Binding-site contacts:
Ligand atom O3 contacts residue ASN393 of chain 1.C at 2.9 Å (h-bond).
Ligand atom O3 contacts residue VAL392 of chain 1.C at 3.8 Å.
Ligand atom O4 contacts residue ASN393 of chain 1.C at 3.6 Å.
Ligand atom O7 contacts residue THR455 of chain 1.C at 3.8 Å.
Ligand atom O7 contacts residue ASN200 of chain 1.D at 2.8 Å (h-bond).
Ligand atom O2 contacts residue GLN391 of chain 1.C at 2.8 Å (h-bond).
Ligand atom C3 contacts residue ASN200 of chain 1.D at 3.7 Å.
Ligand atom O6 contacts residue GLY454 of chain 1.C at 2.9 Å (h-bond).
Ligand atom C6 contacts residue TYR453 of chain 1.C at 3.4 Å (hydrophobic).
Ligand atom C6 contacts residue VAL392 of chain 1.C at 3.9 Å (hydrophobic).
Ligand atom C6 contacts residue GLY454 of chain 1.C at 3.5 Å.
Ligand atom O5 contacts residue ASN200 of chain 1.D at 2.4 Å (h-bond).
Ligand atom O3 contacts residue GLN391 of chain 1.C at 3.5 Å (h-bond).
Ligand atom O5 contacts residue THR455 of chain 1.C at 3.3 Å.
Ligand atom O2 contacts residue VAL392 of chain 1.C at 3.5 Å.
Ligand atom C4 contacts residue GLN391 of chain 1.C at 3.4 Å.
Ligand atom C2 contacts residue ARG394 of chain 1.C at 3.7 Å.
Ligand atom C5 contacts residue ASN200 of chain 1.D at 3.7 Å.
Ligand atom O6 contacts residue TYR453 of chain 1.C at 3.5 Å.
Ligand atom C2 contacts residue ASN200 of chain 1.D at 2.3 Å.
Ligand atom O5 contacts residue ASN393 of chain 1.C at 3.8 Å.
Ligand atom C3 contacts residue GLN391 of chain 1.C at 3.4 Å.
Ligand atom O5 contacts residue GLY454 of chain 1.C at 3.4 Å.
Ligand atom C3 contacts residue ASN393 of chain 1.C at 3.5 Å.
Ligand atom C1 contacts residue THR455 of chain 1.C at 3.8 Å.
Ligand atom O2 contacts residue ARG394 of chain 1.C at 3.3 Å.
Ligand atom C8 contacts residue ASN393 of chain 1.C at 3.7 Å.
Ligand atom C1 contacts residue ASN200 of chain 1.D at 1.4 Å.
Ligand atom O2 contacts residue ASN393 of chain 1.C at 3.8 Å.
Ligand atom O4 contacts residue ARG394 of chain 1.C at 3.3 Å (salt-bridge).
Ligand atom O6 contacts residue THR455 of chain 1.C at 3.5 Å.
Ligand atom C2 contacts residue THR455 of chain 1.C at 3.9 Å.
Ligand atom O3 contacts residue GLN391 of chain 1.C at 3.2 Å (h-bond).
Ligand atom O5 contacts residue TYR453 of chain 1.C at 3.8 Å.
Ligand atom C2 contacts residue GLN391 of chain 1.C at 3.7 Å.
Ligand atom C6 contacts residue GLN391 of chain 1.C at 3.6 Å.
Ligand atom O4 contacts residue ARG394 of chain 1.C at 3.4 Å (salt-bridge).
Ligand atom N2 contacts residue ASN200 of chain 1.D at 2.8 Å (h-bond).
Ligand atom C7 contacts residue ASN200 of chain 1.D at 3.1 Å.
Ligand atom O5 contacts residue VAL392 of chain 1.C at 3.7 Å.

Sequence of chain 1.D:
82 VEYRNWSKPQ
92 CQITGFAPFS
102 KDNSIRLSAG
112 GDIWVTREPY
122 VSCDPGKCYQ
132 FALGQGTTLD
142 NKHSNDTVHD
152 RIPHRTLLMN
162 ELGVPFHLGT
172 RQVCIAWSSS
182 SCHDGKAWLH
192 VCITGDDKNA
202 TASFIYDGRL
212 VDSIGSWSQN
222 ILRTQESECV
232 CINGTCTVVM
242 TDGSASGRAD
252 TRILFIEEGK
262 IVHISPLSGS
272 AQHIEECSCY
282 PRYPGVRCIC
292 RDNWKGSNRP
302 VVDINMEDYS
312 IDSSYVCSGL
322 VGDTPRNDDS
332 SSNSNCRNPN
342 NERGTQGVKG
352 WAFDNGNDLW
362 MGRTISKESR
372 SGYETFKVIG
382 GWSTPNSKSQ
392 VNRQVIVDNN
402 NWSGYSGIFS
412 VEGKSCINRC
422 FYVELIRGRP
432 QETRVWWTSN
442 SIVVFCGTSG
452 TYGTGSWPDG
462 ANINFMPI

The protein below binds the small molecule below.
Small molecule (SMILES): CC(=O)N[C@H]1[C@H](O[C@H]2[C@H](O)[C@@H](NC(C)=O)CO[C@@H]2CO)O[C@H](CO)[C@@H](O[C@@H]2O[C@H](CO)[C@@H](O)[C@H](O[C@H]3O[C@H](CO)[C@@H](O)[C@H](O)[C@@H]3O)[C@@H]2O)[C@@H]1O

Sequence of chain 1.C:
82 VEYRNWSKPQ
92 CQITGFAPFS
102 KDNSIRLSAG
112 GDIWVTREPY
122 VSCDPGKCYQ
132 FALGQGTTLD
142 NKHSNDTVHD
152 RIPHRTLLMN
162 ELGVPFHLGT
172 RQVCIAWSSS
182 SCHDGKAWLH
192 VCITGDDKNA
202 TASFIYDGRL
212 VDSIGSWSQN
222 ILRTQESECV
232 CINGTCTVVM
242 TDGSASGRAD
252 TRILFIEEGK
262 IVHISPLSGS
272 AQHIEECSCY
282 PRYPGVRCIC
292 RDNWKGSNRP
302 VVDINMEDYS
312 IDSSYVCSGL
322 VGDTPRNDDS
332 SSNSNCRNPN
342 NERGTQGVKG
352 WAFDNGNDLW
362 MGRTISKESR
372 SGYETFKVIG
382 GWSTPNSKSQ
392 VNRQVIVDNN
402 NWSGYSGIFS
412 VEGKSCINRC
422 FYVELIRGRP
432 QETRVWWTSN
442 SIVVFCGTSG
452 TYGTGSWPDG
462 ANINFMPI